This protein binds this small molecule.
Small molecule (SMILES): CC(=O)N[C@@H]1[C@@H](O)[C@H](O)[C@@H](CO)O[C@H]1O

Sequence of chain 1.C:
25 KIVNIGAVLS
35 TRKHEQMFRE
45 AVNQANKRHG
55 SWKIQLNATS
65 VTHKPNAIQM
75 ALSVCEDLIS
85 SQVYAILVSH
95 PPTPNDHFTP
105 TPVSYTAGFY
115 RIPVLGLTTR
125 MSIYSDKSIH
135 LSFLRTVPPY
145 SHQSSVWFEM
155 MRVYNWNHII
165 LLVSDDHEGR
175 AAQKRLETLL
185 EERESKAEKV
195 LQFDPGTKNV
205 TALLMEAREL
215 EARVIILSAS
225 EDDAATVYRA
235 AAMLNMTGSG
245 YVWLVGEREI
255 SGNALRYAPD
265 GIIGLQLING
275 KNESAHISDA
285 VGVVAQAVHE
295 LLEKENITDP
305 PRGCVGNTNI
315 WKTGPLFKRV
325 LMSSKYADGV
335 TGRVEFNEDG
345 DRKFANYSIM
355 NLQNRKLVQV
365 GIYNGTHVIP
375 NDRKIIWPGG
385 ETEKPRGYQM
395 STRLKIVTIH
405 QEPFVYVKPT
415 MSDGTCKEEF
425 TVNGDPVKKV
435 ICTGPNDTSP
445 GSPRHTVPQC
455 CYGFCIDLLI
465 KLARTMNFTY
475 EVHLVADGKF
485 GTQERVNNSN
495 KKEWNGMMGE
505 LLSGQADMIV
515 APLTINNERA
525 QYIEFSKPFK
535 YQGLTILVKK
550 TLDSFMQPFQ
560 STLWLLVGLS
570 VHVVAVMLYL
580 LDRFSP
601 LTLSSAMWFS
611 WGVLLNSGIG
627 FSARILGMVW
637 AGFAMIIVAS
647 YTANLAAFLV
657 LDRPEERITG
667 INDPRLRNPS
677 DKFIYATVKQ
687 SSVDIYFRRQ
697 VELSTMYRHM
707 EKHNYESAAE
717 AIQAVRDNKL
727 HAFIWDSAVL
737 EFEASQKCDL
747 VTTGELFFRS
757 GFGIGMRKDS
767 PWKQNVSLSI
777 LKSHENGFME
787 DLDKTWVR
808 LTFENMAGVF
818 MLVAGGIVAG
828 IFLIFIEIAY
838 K

Binding-site contacts:
Ligand atom O7 contacts residue SER446 of chain 1.C at 2.4 Å (h-bond).
Ligand atom C7 contacts residue SER446 of chain 1.C at 3.6 Å.
Ligand atom C3 contacts residue ASN440 of chain 1.C at 3.8 Å.
Ligand atom C5 contacts residue ASN440 of chain 1.C at 3.7 Å.
Ligand atom O7 contacts residue HIS449 of chain 1.C at 3.4 Å.
Ligand atom O7 contacts residue PRO447 of chain 1.C at 4.3 Å.
Ligand atom C7 contacts residue HIS449 of chain 1.C at 3.6 Å.
Ligand atom C2 contacts residue ASN440 of chain 1.C at 2.5 Å.
Ligand atom C4 contacts residue ASN440 of chain 1.C at 4.3 Å.
Ligand atom C7 contacts residue ASN440 of chain 1.C at 3.3 Å.
Ligand atom N2 contacts residue HIS449 of chain 1.C at 3.7 Å.
Ligand atom N2 contacts residue ASN440 of chain 1.C at 2.8 Å (h-bond).
Ligand atom O5 contacts residue ASN440 of chain 1.C at 2.4 Å (h-bond).
Ligand atom C1 contacts residue ASN440 of chain 1.C at 1.4 Å.
Ligand atom C8 contacts residue HIS449 of chain 1.C at 3.6 Å.
Ligand atom O7 contacts residue ASN440 of chain 1.C at 3.1 Å (h-bond).
Ligand atom C1 contacts residue HIS449 of chain 1.C at 4.4 Å.
Ligand atom C8 contacts residue SER446 of chain 1.C at 4.5 Å.